A small-molecule ligand and the protein it binds are described below.
Small molecule (SMILES): N[C@@H](COP(=O)(O)O)C(=O)O

Binding-site contacts:
Ligand atom O2P contacts residue ILE296 of chain 1.A at 3.9 Å.
Ligand atom OXT contacts residue PHE156 of chain 1.A at 2.8 Å (h-bond).
Ligand atom OXT contacts residue SER153 of chain 1.A at 3.3 Å (h-bond).
Ligand atom OXT contacts residue SER154 of chain 1.A at 3.9 Å.
Ligand atom OG contacts residue GLY295 of chain 1.A at 3.7 Å.
Ligand atom O contacts residue THR152 of chain 1.A at 2.5 Å (h-bond).
Ligand atom C contacts residue GLN224 of chain 1.A at 3.7 Å.
Ligand atom CB contacts residue THR262 of chain 1.A at 4.1 Å.
Ligand atom C contacts residue THR152 of chain 1.A at 3.2 Å.
Ligand atom C contacts residue PHE156 of chain 1.A at 3.5 Å (hydrophobic).
Ligand atom N contacts residue GLY295 of chain 1.A at 3.8 Å.
Ligand atom N contacts residue SER153 of chain 1.A at 3.6 Å.
Ligand atom CB contacts residue SER153 of chain 1.A at 3.8 Å.
Ligand atom O3P contacts residue THR203 of chain 1.A at 2.9 Å (h-bond).
Ligand atom CB contacts residue PLP1 of chain 1.C at 3.4 Å.
Ligand atom P contacts residue THR203 of chain 1.A at 4.1 Å.
Ligand atom CA contacts residue SER153 of chain 1.A at 3.7 Å.
Ligand atom CB contacts residue GLN224 of chain 1.A at 4.0 Å.
Ligand atom CA contacts residue GLN224 of chain 1.A at 3.7 Å.
Ligand atom C contacts residue SER153 of chain 1.A at 3.1 Å.
Ligand atom O1P contacts residue GLY261 of chain 1.A at 2.8 Å.
Ligand atom CB contacts residue GLY295 of chain 1.A at 4.1 Å.
Ligand atom C contacts residue PLP1 of chain 1.C at 3.8 Å.
Ligand atom OG contacts residue SER153 of chain 1.A at 2.9 Å (h-bond).
Ligand atom O contacts residue PHE156 of chain 1.A at 3.5 Å.
Ligand atom CA contacts residue PLP1 of chain 1.C at 2.7 Å.
Ligand atom O1P contacts residue PHE225 of chain 1.A at 3.8 Å.
Ligand atom O contacts residue SER154 of chain 1.A at 4.1 Å.
Ligand atom P contacts residue GLY295 of chain 1.A at 3.9 Å.
Ligand atom O contacts residue SER153 of chain 1.A at 2.8 Å (h-bond).
Ligand atom O3P contacts residue PHE225 of chain 1.A at 3.2 Å.
Ligand atom O2P contacts residue ARG297 of chain 1.A at 4.0 Å.
Ligand atom O1P contacts residue THR262 of chain 1.A at 3.0 Å (h-bond).
Ligand atom O contacts residue GLN224 of chain 1.A at 3.0 Å (h-bond).
Ligand atom N contacts residue PLP1 of chain 1.C at 1.5 Å.
Ligand atom O2P contacts residue GLY295 of chain 1.A at 3.3 Å (h-bond).
Ligand atom O1P contacts residue GLY295 of chain 1.A at 4.0 Å.
Ligand atom OXT contacts residue THR152 of chain 1.A at 3.1 Å (h-bond).
Ligand atom OXT contacts residue PLP1 of chain 1.C at 3.5 Å (h-bond).
Ligand atom OXT contacts residue ASN155 of chain 1.A at 3.3 Å (h-bond).

Sequence of chain 1.A:
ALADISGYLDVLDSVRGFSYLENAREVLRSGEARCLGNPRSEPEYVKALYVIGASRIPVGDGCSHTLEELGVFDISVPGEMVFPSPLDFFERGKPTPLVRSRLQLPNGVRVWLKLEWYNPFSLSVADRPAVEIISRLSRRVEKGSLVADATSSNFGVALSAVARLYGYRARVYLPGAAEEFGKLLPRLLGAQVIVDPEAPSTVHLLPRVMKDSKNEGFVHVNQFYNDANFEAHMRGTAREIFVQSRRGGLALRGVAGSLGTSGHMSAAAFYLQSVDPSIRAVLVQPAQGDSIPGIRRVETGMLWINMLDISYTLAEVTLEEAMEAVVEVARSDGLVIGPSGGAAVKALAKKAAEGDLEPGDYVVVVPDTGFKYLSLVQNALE